Binding-site contacts:
Ligand atom C03 contacts residue TRP51 of chain 1.B at 4.2 Å (hydrophobic).
Ligand atom C07 contacts residue LEU54 of chain 1.B at 3.7 Å (hydrophobic).
Ligand atom C09 contacts residue MET108 of chain 1.B at 3.8 Å (hydrophobic).
Ligand atom C07 contacts residue ASP150 of chain 1.B at 3.4 Å.
Ligand atom C01 contacts residue TRP51 of chain 1.B at 3.8 Å (hydrophobic).
Ligand atom C05 contacts residue TRP51 of chain 1.B at 3.9 Å (hydrophobic).
Ligand atom C01 contacts residue TRP102 of chain 1.B at 3.3 Å (hydrophobic).
Ligand atom C04 contacts residue LEU113 of chain 1.B at 3.7 Å (hydrophobic).
Ligand atom C08 contacts residue LEU113 of chain 1.B at 4.2 Å (hydrophobic).
Ligand atom C07 contacts residue LEU113 of chain 1.B at 4.4 Å (hydrophobic).
Ligand atom C08 contacts residue MET108 of chain 1.B at 3.9 Å (hydrophobic).
Ligand atom C03 contacts residue LEU113 of chain 1.B at 4.0 Å (hydrophobic).
Ligand atom C05 contacts residue SER52 of chain 1.B at 3.2 Å.
Ligand atom N06 contacts residue THR53 of chain 1.B at 3.4 Å (h-bond).
Ligand atom N02 contacts residue SER52 of chain 1.B at 2.8 Å (h-bond).
Ligand atom C09 contacts residue LEU113 of chain 1.B at 3.8 Å (hydrophobic).
Ligand atom C01 contacts residue SER52 of chain 1.B at 3.6 Å.
Ligand atom N02 contacts residue TRP51 of chain 1.B at 3.8 Å.
Ligand atom C01 contacts residue LEU113 of chain 1.B at 4.3 Å (hydrophobic).
Ligand atom C04 contacts residue SER52 of chain 1.B at 3.9 Å.
Ligand atom N06 contacts residue LEU113 of chain 1.B at 4.4 Å.
Ligand atom C08 contacts residue LEU54 of chain 1.B at 4.0 Å (hydrophobic).
Ligand atom C04 contacts residue TRP51 of chain 1.B at 4.5 Å (hydrophobic).
Ligand atom C09 contacts residue PRO105 of chain 1.B at 4.2 Å (hydrophobic).
Ligand atom N06 contacts residue LEU54 of chain 1.B at 3.9 Å.
Ligand atom C05 contacts residue THR53 of chain 1.B at 3.8 Å.
Ligand atom N02 contacts residue LEU113 of chain 1.B at 3.8 Å.
Ligand atom N06 contacts residue SER52 of chain 1.B at 4.0 Å.
Ligand atom C07 contacts residue THR53 of chain 1.B at 4.1 Å.
Ligand atom C03 contacts residue SER52 of chain 1.B at 3.8 Å.
Ligand atom C05 contacts residue LEU113 of chain 1.B at 4.0 Å (hydrophobic).
Ligand atom N06 contacts residue ASP150 of chain 1.B at 3.4 Å (salt-bridge).
Ligand atom C05 contacts residue ASP150 of chain 1.B at 4.4 Å.
Ligand atom S10 contacts residue ASN41 of chain 1.B at 3.3 Å (h-bond).
Ligand atom S10 contacts residue PRO105 of chain 1.B at 4.0 Å.

A protein and the small-molecule ligand that binds it are described below.
Small molecule (SMILES): CNC(=S)c1cccnc1

Sequence of chain 1.B:
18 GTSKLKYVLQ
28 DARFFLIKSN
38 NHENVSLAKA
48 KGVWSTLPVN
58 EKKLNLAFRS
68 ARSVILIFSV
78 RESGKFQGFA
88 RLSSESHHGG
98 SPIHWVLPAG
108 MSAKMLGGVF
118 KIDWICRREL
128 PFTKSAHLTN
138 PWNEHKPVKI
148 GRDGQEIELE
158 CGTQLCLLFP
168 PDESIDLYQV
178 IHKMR